Sequence of chain 1.A:
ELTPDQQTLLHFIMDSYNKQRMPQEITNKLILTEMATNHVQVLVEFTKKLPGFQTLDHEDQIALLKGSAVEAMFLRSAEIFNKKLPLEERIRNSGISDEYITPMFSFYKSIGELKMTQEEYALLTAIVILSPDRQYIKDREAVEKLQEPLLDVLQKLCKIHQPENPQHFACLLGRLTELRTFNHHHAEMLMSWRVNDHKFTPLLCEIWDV

This protein binds this small molecule.
Small molecule (SMILES): C[C@@H](O)[C@@H](C)O

Binding-site contacts:
Ligand atom C4 contacts residue GLU1 of chain 1.A at 3.7 Å.
Ligand atom C1 contacts residue GLU1 of chain 1.A at 4.1 Å.
Ligand atom C2 contacts residue GLU1 of chain 1.A at 3.0 Å.
Ligand atom O6 contacts residue GLU1 of chain 1.A at 4.1 Å.
Ligand atom O5 contacts residue GLU1 of chain 1.A at 3.0 Å (salt-bridge).
Ligand atom C3 contacts residue GLU1 of chain 1.A at 3.7 Å.